Binding-site contacts:
Ligand atom C6 contacts residue ILE50 of chain 1.B at 3.8 Å (hydrophobic).
Ligand atom C8 contacts residue ASP25 of chain 1.A at 3.3 Å.
Ligand atom CM contacts residue HPH1 of chain 1.H at 1.4 Å.
Ligand atom C3 contacts residue GLY48 of chain 1.B at 4.1 Å.
Ligand atom C5 contacts residue PRO81 of chain 1.A at 3.6 Å (hydrophobic).
Ligand atom CM contacts residue GLY27 of chain 1.B at 3.8 Å.
Ligand atom C7 contacts residue ILE50 of chain 1.B at 4.0 Å (hydrophobic).
Ligand atom C contacts residue GLY48 of chain 1.B at 4.2 Å.
Ligand atom C3 contacts residue GLY49 of chain 1.B at 4.1 Å.
Ligand atom C2 contacts residue HPH1 of chain 1.H at 3.6 Å.
Ligand atom N1 contacts residue NTB1 of chain 1.J at 3.6 Å.
Ligand atom O contacts residue GLY49 of chain 1.B at 3.8 Å.
Ligand atom O contacts residue ILE50 of chain 1.A at 4.1 Å.
Ligand atom C contacts residue HPH1 of chain 1.H at 4.1 Å.
Ligand atom N1 contacts residue GLY27 of chain 1.B at 4.0 Å.
Ligand atom CM contacts residue NTB1 of chain 1.J at 3.9 Å.
Ligand atom C2 contacts residue NTB1 of chain 1.J at 2.4 Å.
Ligand atom O contacts residue HPH1 of chain 1.H at 3.8 Å.
Ligand atom C6 contacts residue SER80 of chain 1.A at 3.9 Å.
Ligand atom C7 contacts residue ILE84 of chain 1.A at 3.1 Å (hydrophobic).
Ligand atom C5 contacts residue ILE50 of chain 1.B at 3.8 Å (hydrophobic).
Ligand atom C7A contacts residue LEU23 of chain 1.A at 4.2 Å (hydrophobic).
Ligand atom N1 contacts residue ASP25 of chain 1.A at 4.1 Å.
Ligand atom C6 contacts residue ILE84 of chain 1.A at 3.4 Å (hydrophobic).
Ligand atom N1 contacts residue HPH1 of chain 1.H at 2.4 Å.
Ligand atom C8 contacts residue ILE84 of chain 1.A at 3.9 Å (hydrophobic).
Ligand atom C8 contacts residue LEU23 of chain 1.A at 3.9 Å (hydrophobic).
Ligand atom C4 contacts residue VAL82 of chain 1.A at 3.9 Å (hydrophobic).
Ligand atom C4 contacts residue PRO81 of chain 1.A at 4.2 Å (hydrophobic).
Ligand atom C8 contacts residue HPH1 of chain 1.H at 3.1 Å.
Ligand atom C5 contacts residue GLY49 of chain 1.B at 3.8 Å.
Ligand atom O contacts residue NTB1 of chain 1.J at 2.3 Å (h-bond).
Ligand atom C2 contacts residue GLY27 of chain 1.B at 3.6 Å.
Ligand atom C7A contacts residue ILE84 of chain 1.A at 3.4 Å (hydrophobic).
Ligand atom CM contacts residue ASP25 of chain 1.B at 3.6 Å.
Ligand atom C8 contacts residue GLY27 of chain 1.B at 3.6 Å.
Ligand atom CM contacts residue ASP25 of chain 1.A at 3.7 Å.
Ligand atom C contacts residue NTB1 of chain 1.J at 1.4 Å.
Ligand atom CM contacts residue ALA28 of chain 1.B at 4.2 Å (hydrophobic).
Ligand atom C3 contacts residue NTB1 of chain 1.J at 3.1 Å.

Sequence of chain 1.B:
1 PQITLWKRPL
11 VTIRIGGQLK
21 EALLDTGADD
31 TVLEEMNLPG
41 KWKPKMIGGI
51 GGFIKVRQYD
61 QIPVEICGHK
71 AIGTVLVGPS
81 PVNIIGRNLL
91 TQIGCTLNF

This small molecule binds to this protein.
Small molecule (SMILES): CN1C[C@H]2CCCC[C@H]2C[C@H]1C(=O)O

Sequence of chain 1.A:
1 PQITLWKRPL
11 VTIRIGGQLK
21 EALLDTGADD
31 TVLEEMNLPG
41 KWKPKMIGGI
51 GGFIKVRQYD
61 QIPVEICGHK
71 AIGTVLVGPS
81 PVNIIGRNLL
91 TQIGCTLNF